Sequence of chain 1.A:
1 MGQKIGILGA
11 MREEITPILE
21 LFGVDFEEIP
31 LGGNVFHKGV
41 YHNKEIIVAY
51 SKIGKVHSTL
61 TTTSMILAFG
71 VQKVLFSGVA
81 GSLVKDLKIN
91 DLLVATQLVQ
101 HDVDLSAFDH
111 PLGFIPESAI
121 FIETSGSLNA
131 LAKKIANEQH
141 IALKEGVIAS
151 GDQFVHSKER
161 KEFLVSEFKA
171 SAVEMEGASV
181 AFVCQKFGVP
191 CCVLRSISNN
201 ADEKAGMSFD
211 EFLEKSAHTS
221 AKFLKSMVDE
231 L

Binding-site contacts:
Ligand atom S5' contacts residue MET175 of chain 2.A at 3.7 Å.
Ligand atom O2' contacts residue GLU174 of chain 2.A at 3.3 Å.
Ligand atom C5' contacts residue PHE209 of chain 2.A at 3.7 Å (hydrophobic).
Ligand atom N1 contacts residue PHE154 of chain 2.A at 3.6 Å.
Ligand atom N9 contacts residue VAL79 of chain 2.A at 3.8 Å.
Ligand atom C5 contacts residue PHE154 of chain 2.A at 3.3 Å (hydrophobic).
Ligand atom N3 contacts residue GLU174 of chain 2.A at 3.4 Å.
Ligand atom N7 contacts residue ALA80 of chain 2.A at 3.4 Å.
Ligand atom N6 contacts residue VAL155 of chain 2.A at 3.0 Å (h-bond).
Ligand atom CS contacts residue PHE209 of chain 2.A at 3.7 Å (hydrophobic).
Ligand atom C8 contacts residue VAL79 of chain 2.A at 3.7 Å (hydrophobic).
Ligand atom O3' contacts residue GLU176 of chain 2.A at 2.7 Å (salt-bridge).
Ligand atom O2' contacts residue MET175 of chain 2.A at 2.8 Å (h-bond).
Ligand atom C8 contacts residue ASN199 of chain 2.A at 3.7 Å.
Ligand atom CS contacts residue ILE53 of chain 2.A at 3.5 Å (hydrophobic).
Ligand atom N7 contacts residue GLY81 of chain 2.A at 3.3 Å (h-bond).
Ligand atom C6 contacts residue PHE154 of chain 2.A at 3.5 Å (hydrophobic).
Ligand atom C1' contacts residue VAL79 of chain 2.A at 3.4 Å (hydrophobic).
Ligand atom C2 contacts residue VAL155 of chain 2.A at 3.6 Å (hydrophobic).
Ligand atom C5' contacts residue PHE154 of chain 2.A at 3.6 Å (hydrophobic).
Ligand atom N6 contacts residue PHE154 of chain 2.A at 3.6 Å.
Ligand atom C8 contacts residue ALA80 of chain 2.A at 3.5 Å (hydrophobic).
Ligand atom O2' contacts residue GLU176 of chain 2.A at 2.6 Å (salt-bridge).
Ligand atom C2 contacts residue PHE154 of chain 2.A at 3.6 Å (hydrophobic).
Ligand atom C2' contacts residue MET175 of chain 2.A at 3.4 Å (hydrophobic).
Ligand atom N3 contacts residue MET175 of chain 2.A at 3.4 Å.
Ligand atom C2 contacts residue GLN153 of chain 2.A at 3.5 Å.
Ligand atom O4' contacts residue MET11 of chain 2.A at 3.7 Å.
Ligand atom C2' contacts residue GLU176 of chain 2.A at 3.8 Å.
Ligand atom N1 contacts residue VAL155 of chain 2.A at 3.0 Å (h-bond).
Ligand atom C4' contacts residue MET11 of chain 2.A at 3.7 Å (hydrophobic).
Ligand atom N6 contacts residue ASN199 of chain 2.A at 3.0 Å (h-bond).
Ligand atom O4' contacts residue PHE209 of chain 2.A at 3.3 Å.
Ligand atom C2 contacts residue MET175 of chain 2.A at 3.7 Å (hydrophobic).
Ligand atom N7 contacts residue PHE154 of chain 2.A at 3.6 Å.
Ligand atom O2' contacts residue ARG195 of chain 2.A at 3.5 Å (salt-bridge).
Ligand atom CS contacts residue PHE108 of chain 1.A at 3.6 Å (hydrophobic).
Ligand atom N7 contacts residue ASN199 of chain 2.A at 2.8 Å (h-bond).
Ligand atom C3' contacts residue GLU176 of chain 2.A at 3.4 Å.
Ligand atom O3' contacts residue ALA10 of chain 2.A at 3.5 Å.

A small-molecule ligand and the protein it binds are described below.
Small molecule (SMILES): CSC[C@H]1O[C@@H](n2cnc3c(N)ncnc32)[C@H](O)[C@@H]1O

Sequence of chain 2.A:
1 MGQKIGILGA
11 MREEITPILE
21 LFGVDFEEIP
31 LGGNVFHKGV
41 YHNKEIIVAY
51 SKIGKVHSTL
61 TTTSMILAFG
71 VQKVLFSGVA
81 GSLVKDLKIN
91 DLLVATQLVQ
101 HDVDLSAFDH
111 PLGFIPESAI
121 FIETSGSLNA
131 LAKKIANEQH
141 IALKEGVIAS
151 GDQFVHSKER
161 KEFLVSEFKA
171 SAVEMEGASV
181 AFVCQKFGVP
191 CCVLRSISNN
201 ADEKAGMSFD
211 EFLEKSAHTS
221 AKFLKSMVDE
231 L